Sequence of chain 1.C:
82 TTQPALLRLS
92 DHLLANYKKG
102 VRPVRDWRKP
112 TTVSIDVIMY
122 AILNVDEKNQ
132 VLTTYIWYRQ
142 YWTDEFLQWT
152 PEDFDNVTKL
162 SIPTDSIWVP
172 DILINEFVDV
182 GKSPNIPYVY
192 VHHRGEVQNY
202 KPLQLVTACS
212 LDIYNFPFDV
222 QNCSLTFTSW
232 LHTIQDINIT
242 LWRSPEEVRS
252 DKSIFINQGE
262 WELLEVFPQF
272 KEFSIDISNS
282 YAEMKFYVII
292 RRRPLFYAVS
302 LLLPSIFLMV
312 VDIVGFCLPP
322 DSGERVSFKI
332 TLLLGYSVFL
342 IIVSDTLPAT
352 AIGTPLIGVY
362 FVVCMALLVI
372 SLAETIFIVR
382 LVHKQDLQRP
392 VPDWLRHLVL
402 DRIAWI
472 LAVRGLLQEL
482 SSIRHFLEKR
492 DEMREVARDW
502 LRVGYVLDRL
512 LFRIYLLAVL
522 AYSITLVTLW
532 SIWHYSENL

Sequence of chain 1.B:
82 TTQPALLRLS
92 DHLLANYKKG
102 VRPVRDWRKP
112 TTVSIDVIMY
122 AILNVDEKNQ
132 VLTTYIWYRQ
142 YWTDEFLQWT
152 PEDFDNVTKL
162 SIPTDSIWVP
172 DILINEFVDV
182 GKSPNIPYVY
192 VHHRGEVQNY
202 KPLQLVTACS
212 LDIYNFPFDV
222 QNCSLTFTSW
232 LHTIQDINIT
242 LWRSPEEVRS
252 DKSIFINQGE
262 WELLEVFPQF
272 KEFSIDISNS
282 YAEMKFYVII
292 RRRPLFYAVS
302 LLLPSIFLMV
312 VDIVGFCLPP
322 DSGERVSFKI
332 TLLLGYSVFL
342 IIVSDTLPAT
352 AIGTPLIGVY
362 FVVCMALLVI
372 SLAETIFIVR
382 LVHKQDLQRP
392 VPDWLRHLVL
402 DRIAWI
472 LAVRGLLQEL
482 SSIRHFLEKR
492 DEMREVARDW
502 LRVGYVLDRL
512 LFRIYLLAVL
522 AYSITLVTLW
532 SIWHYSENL

Binding-site contacts:
Ligand atom CH2 contacts residue ARG140 of chain 1.B at 4.1 Å.
Ligand atom CE2 contacts residue TRP138 of chain 1.B at 4.0 Å (hydrophobic).
Ligand atom CZ2 contacts residue ILE119 of chain 1.B at 4.0 Å (hydrophobic).
Ligand atom CB contacts residue TYR282 of chain 1.C at 4.0 Å (hydrophobic).
Ligand atom CZ3 contacts residue TYR139 of chain 1.B at 4.0 Å (hydrophobic).
Ligand atom CG contacts residue TRP138 of chain 1.B at 3.7 Å (hydrophobic).
Ligand atom CE3 contacts residue TRP138 of chain 1.B at 3.6 Å (hydrophobic).
Ligand atom NE1 contacts residue ILE276 of chain 1.C at 3.8 Å.
Ligand atom NZ contacts residue SER230 of chain 1.C at 3.2 Å (h-bond).
Ligand atom CD2 contacts residue TYR201 of chain 1.B at 3.9 Å (hydrophobic).
Ligand atom CH2 contacts residue TRP138 of chain 1.B at 4.0 Å (hydrophobic).
Ligand atom CG contacts residue TYR282 of chain 1.C at 4.3 Å (hydrophobic).
Ligand atom CZ3 contacts residue TRP231 of chain 1.C at 3.6 Å (hydrophobic).
Ligand atom CE2 contacts residue TYR201 of chain 1.B at 3.8 Å (hydrophobic).
Ligand atom CA contacts residue TYR282 of chain 1.C at 4.0 Å (hydrophobic).
Ligand atom OH contacts residue LYS202 of chain 1.B at 3.6 Å (salt-bridge).
Ligand atom CD2 contacts residue TRP138 of chain 1.B at 3.6 Å (hydrophobic).
Ligand atom CZ3 contacts residue TRP138 of chain 1.B at 3.9 Å (hydrophobic).
Ligand atom OH contacts residue TRP138 of chain 1.B at 3.9 Å.
Ligand atom CE3 contacts residue TYR201 of chain 1.B at 3.7 Å (hydrophobic).
Ligand atom CE3 contacts residue TRP231 of chain 1.C at 3.5 Å (hydrophobic).
Ligand atom CA contacts residue TRP231 of chain 1.C at 3.3 Å (hydrophobic).
Ligand atom CH2 contacts residue TYR139 of chain 1.B at 3.8 Å (hydrophobic).
Ligand atom OH contacts residue TRP231 of chain 1.C at 2.9 Å (h-bond).
Ligand atom NZ contacts residue TYR282 of chain 1.C at 4.0 Å.
Ligand atom NZ contacts residue TRP231 of chain 1.C at 3.6 Å.
Ligand atom CD1 contacts residue TYR282 of chain 1.C at 4.1 Å (hydrophobic).
Ligand atom CB contacts residue PHE274 of chain 1.C at 4.3 Å (hydrophobic).
Ligand atom CB contacts residue TRP138 of chain 1.B at 3.8 Å (hydrophobic).
Ligand atom CZ2 contacts residue ARG140 of chain 1.B at 3.8 Å.
Ligand atom CD1 contacts residue TRP138 of chain 1.B at 4.3 Å (hydrophobic).
Ligand atom OH contacts residue TYR139 of chain 1.B at 3.2 Å (h-bond).
Ligand atom NE1 contacts residue TYR201 of chain 1.B at 4.3 Å.
Ligand atom CD1 contacts residue ILE276 of chain 1.C at 3.8 Å (hydrophobic).
Ligand atom CZ3 contacts residue TYR201 of chain 1.B at 3.5 Å (hydrophobic).
Ligand atom CA contacts residue SER230 of chain 1.C at 4.3 Å.
Ligand atom CH2 contacts residue TYR201 of chain 1.B at 3.6 Å (hydrophobic).
Ligand atom OH contacts residue TYR201 of chain 1.B at 4.1 Å.
Ligand atom NZ contacts residue THR229 of chain 1.C at 4.5 Å.
Ligand atom CZ2 contacts residue TYR201 of chain 1.B at 3.7 Å (hydrophobic).

This protein binds this small molecule.
Small molecule (SMILES): NCCc1c[nH]c2ccc(O)cc12